Sequence of chain 40.A:
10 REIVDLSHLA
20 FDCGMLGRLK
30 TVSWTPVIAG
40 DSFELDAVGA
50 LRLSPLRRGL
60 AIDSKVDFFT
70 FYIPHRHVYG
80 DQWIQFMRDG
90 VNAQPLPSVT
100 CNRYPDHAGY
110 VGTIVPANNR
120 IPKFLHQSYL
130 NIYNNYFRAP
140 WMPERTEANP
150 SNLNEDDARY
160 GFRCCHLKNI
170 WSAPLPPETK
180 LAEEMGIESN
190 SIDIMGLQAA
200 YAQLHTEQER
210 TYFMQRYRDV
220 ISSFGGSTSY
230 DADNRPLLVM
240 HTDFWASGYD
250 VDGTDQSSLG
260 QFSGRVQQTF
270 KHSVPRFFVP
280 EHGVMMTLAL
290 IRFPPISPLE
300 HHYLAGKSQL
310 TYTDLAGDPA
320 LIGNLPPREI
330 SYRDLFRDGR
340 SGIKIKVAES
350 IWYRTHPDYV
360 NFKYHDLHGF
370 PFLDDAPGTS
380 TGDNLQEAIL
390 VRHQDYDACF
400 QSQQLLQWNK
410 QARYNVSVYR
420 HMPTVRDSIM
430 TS

Sequence of chain 36.A:
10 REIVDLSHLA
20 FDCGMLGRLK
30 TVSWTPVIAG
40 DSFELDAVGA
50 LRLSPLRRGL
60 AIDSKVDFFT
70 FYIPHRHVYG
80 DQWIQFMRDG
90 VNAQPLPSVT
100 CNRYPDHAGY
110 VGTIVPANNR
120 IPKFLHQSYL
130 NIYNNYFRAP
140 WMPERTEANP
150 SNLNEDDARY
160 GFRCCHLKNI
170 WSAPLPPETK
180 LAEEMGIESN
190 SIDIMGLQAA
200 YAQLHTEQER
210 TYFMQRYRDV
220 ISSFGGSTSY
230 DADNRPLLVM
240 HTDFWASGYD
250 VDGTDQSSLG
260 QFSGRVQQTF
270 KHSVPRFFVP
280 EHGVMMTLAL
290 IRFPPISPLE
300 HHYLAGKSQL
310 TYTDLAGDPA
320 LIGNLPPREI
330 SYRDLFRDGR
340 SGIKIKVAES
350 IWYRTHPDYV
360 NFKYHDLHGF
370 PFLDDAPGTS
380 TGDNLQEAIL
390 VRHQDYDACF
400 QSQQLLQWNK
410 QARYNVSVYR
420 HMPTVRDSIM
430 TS

Sequence of chain 40.C:
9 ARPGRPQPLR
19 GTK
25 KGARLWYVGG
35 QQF

Binding-site contacts:
Ligand atom C1' contacts residue PHE212 of chain 40.A at 3.5 Å (hydrophobic).
Ligand atom C2' contacts residue DC1 of chain 40.E at 2.2 Å.
Ligand atom OP2 contacts residue THR423 of chain 36.A at 2.9 Å.
Ligand atom C4 contacts residue ARG425 of chain 36.A at 3.6 Å.
Ligand atom C4' contacts residue DC1 of chain 40.H at 2.8 Å.
Ligand atom C2 contacts residue ARG425 of chain 36.A at 3.1 Å.
Ligand atom N1 contacts residue GLU208 of chain 40.A at 1.5 Å (salt-bridge).
Ligand atom O4' contacts residue PHE212 of chain 40.A at 3.4 Å.
Ligand atom N3 contacts residue PHE212 of chain 40.A at 2.9 Å.
Ligand atom N1 contacts residue ARG425 of chain 36.A at 3.6 Å (salt-bridge).
Ligand atom C5' contacts residue TYR31 of chain 40.C at 2.9 Å (hydrophobic).
Ligand atom O5' contacts residue ARG425 of chain 36.A at 2.8 Å.
Ligand atom P contacts residue DC1 of chain 40.H at 2.5 Å.
Ligand atom O4' contacts residue ARG425 of chain 36.A at 3.7 Å.
Ligand atom O5' contacts residue DC1 of chain 40.H at 2.6 Å.
Ligand atom O3' contacts residue THR423 of chain 36.A at 3.8 Å.
Ligand atom C5 contacts residue GLU208 of chain 40.A at 3.4 Å.
Ligand atom N3 contacts residue ARG425 of chain 36.A at 3.1 Å (salt-bridge).
Ligand atom C1' contacts residue DC1 of chain 40.E at 3.6 Å.
Ligand atom C4 contacts residue GLU208 of chain 40.A at 3.4 Å.
Ligand atom C6 contacts residue GLU208 of chain 40.A at 2.6 Å.
Ligand atom O5' contacts residue ARG28 of chain 40.C at 3.4 Å.
Ligand atom C3' contacts residue DC1 of chain 40.E at 2.9 Å.
Ligand atom O3' contacts residue ARG28 of chain 40.C at 3.5 Å (salt-bridge).
Ligand atom OP2 contacts residue ARG425 of chain 36.A at 3.8 Å.
Ligand atom C2 contacts residue PHE212 of chain 40.A at 3.8 Å (hydrophobic).
Ligand atom O3' contacts residue ARG425 of chain 36.A at 3.8 Å.
Ligand atom C1' contacts residue ALA27 of chain 40.C at 3.8 Å (hydrophobic).
Ligand atom C5' contacts residue ARG28 of chain 40.C at 3.1 Å.
Ligand atom OP2 contacts residue ASP426 of chain 36.A at 2.8 Å (salt-bridge).
Ligand atom C5' contacts residue DC1 of chain 40.H at 2.3 Å.
Ligand atom N3 contacts residue GLU208 of chain 40.A at 2.7 Å (salt-bridge).
Ligand atom OP2 contacts residue DC1 of chain 40.H at 2.0 Å.
Ligand atom C2 contacts residue GLU208 of chain 40.A at 1.6 Å.
Ligand atom O3' contacts residue DC1 of chain 40.E at 3.3 Å.
Ligand atom OP1 contacts residue ARG28 of chain 40.C at 3.2 Å (salt-bridge).
Ligand atom OP1 contacts residue GLY34 of chain 40.C at 3.8 Å.
Ligand atom O5' contacts residue TYR31 of chain 40.C at 3.4 Å (h-bond).
Ligand atom P contacts residue ARG425 of chain 36.A at 3.5 Å.
Ligand atom N6 contacts residue GLU208 of chain 40.A at 3.4 Å (salt-bridge).

The small molecule below binds the protein below.
Small molecule (SMILES): Nc1ncnc2c1N1CN2[C@H]2C[C@]3(OP3(O)(O)OC[C@H]3OCC[C@@H]3O[P](=O)(O)OC[C@H]3O[C@@H]1C[C@@H]3O)[C@@H](CO[P](=O)(O)O[C@H]1CCO[C@@H]1COP(=O)=O)O2